Sequence of chain 1.A:
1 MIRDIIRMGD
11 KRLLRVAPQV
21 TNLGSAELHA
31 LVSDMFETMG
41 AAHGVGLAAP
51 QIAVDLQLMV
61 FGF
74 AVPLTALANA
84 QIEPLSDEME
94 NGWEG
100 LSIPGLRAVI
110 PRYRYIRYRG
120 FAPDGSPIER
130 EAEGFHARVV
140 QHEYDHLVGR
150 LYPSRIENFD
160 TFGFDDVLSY

This protein binds this small molecule.
Small molecule (SMILES): O=C(O)C[C@@H](Cc1ccccc1)C(=O)SCC(=O)c1ccccc1

Binding-site contacts:
Ligand atom C3 contacts residue HIS141 of chain 1.A at 3.4 Å.
Ligand atom C1 contacts residue VAL45 of chain 1.A at 4.0 Å (hydrophobic).
Ligand atom C9 contacts residue GLY46 of chain 1.A at 4.0 Å.
Ligand atom C5 contacts residue TRP96 of chain 1.A at 3.6 Å (hydrophobic).
Ligand atom O2 contacts residue GLN51 of chain 1.A at 2.8 Å (h-bond).
Ligand atom O3 contacts residue VAL45 of chain 1.A at 3.0 Å (h-bond).
Ligand atom C24 contacts residue GLU142 of chain 1.A at 3.2 Å.
Ligand atom C2 contacts residue GLY98 of chain 1.A at 4.0 Å.
Ligand atom C8 contacts residue GLU142 of chain 1.A at 3.2 Å.
Ligand atom O2 contacts residue HIS145 of chain 1.A at 2.9 Å (h-bond).
Ligand atom C5 contacts residue PHE134 of chain 1.A at 3.9 Å (hydrophobic).
Ligand atom C7 contacts residue VAL45 of chain 1.A at 3.7 Å (hydrophobic).
Ligand atom C4 contacts residue ARG137 of chain 1.A at 4.0 Å.
Ligand atom O2 contacts residue CD1 of chain 1.B at 1.8 Å.
Ligand atom O1 contacts residue CD1 of chain 1.B at 2.5 Å.
Ligand atom C24 contacts residue CD1 of chain 1.B at 3.8 Å.
Ligand atom O1 contacts residue GLN51 of chain 1.A at 3.1 Å (h-bond).
Ligand atom O2 contacts residue HIS141 of chain 1.A at 3.0 Å (h-bond).
Ligand atom S1 contacts residue GLY98 of chain 1.A at 3.6 Å.
Ligand atom C9 contacts residue GLU142 of chain 1.A at 4.0 Å.
Ligand atom C4 contacts residue HIS141 of chain 1.A at 3.8 Å.
Ligand atom C24 contacts residue GLY46 of chain 1.A at 2.9 Å.
Ligand atom C8 contacts residue GLY46 of chain 1.A at 3.7 Å.
Ligand atom O1 contacts residue LEU100 of chain 1.A at 2.9 Å (h-bond).
Ligand atom C5 contacts residue GLU97 of chain 1.A at 3.6 Å.
Ligand atom C1 contacts residue GLU142 of chain 1.A at 3.5 Å.
Ligand atom O4 contacts residue HIS43 of chain 1.A at 3.4 Å (h-bond).
Ligand atom O3 contacts residue GLY44 of chain 1.A at 3.3 Å.
Ligand atom C8 contacts residue HIS141 of chain 1.A at 3.4 Å.
Ligand atom O1 contacts residue CSD99 of chain 1.A at 3.4 Å.
Ligand atom O2 contacts residue GLU142 of chain 1.A at 2.8 Å (salt-bridge).
Ligand atom C8 contacts residue GLN51 of chain 1.A at 3.5 Å.
Ligand atom O1 contacts residue HIS141 of chain 1.A at 3.9 Å.
Ligand atom C6 contacts residue PHE134 of chain 1.A at 3.9 Å (hydrophobic).
Ligand atom C8 contacts residue CD1 of chain 1.B at 2.3 Å.
Ligand atom C2 contacts residue VAL45 of chain 1.A at 4.0 Å (hydrophobic).
Ligand atom S1 contacts residue CSD99 of chain 1.A at 3.9 Å.
Ligand atom C9 contacts residue GLY98 of chain 1.A at 3.8 Å.
Ligand atom C12 contacts residue HIS43 of chain 1.A at 4.0 Å.
Ligand atom C4 contacts residue GLU97 of chain 1.A at 3.6 Å.